This small molecule binds to this protein.
Small molecule (SMILES): C=C[C@@]1(C)CC(=O)[C@]2(O)[C@@]3(C)[C@@H](O)CCC(C)(C)[C@@H]3[C@H](O)[C@H](OC(C)=O)[C@@]2(C)O1

Binding-site contacts:
Ligand atom O2 contacts residue TRP144 of chain 1.A at 3.7 Å.
Ligand atom C12 contacts residue SER145 of chain 1.A at 4.2 Å.
Ligand atom C5 contacts residue GLY72 of chain 1.B at 4.2 Å.
Ligand atom C11 contacts residue THR149 of chain 1.A at 3.8 Å.
Ligand atom C15 contacts residue LEU46 of chain 1.B at 4.0 Å (hydrophobic).
Ligand atom C2 contacts residue VAL148 of chain 1.A at 3.8 Å (hydrophobic).
Ligand atom C20 contacts residue VAL148 of chain 1.A at 4.2 Å (hydrophobic).
Ligand atom C2 contacts residue TYR80 of chain 1.A at 3.8 Å (hydrophobic).
Ligand atom C11 contacts residue SER145 of chain 1.A at 4.2 Å.
Ligand atom C18 contacts residue GLY72 of chain 1.B at 4.2 Å.
Ligand atom C12 contacts residue TRP144 of chain 1.A at 4.0 Å (hydrophobic).
Ligand atom O3 contacts residue ASN152 of chain 1.A at 4.2 Å.
Ligand atom O7 contacts residue THR149 of chain 1.A at 3.3 Å (h-bond).
Ligand atom O7 contacts residue TRP144 of chain 1.A at 3.8 Å.
Ligand atom O7 contacts residue VAL148 of chain 1.A at 4.0 Å.
Ligand atom O6 contacts residue TRP144 of chain 1.A at 3.7 Å.
Ligand atom C17 contacts residue THR149 of chain 1.A at 3.4 Å.
Ligand atom C19 contacts residue ASN152 of chain 1.A at 3.5 Å.
Ligand atom C20 contacts residue THR149 of chain 1.A at 3.9 Å.
Ligand atom O7 contacts residue SER145 of chain 1.A at 3.3 Å (h-bond).
Ligand atom C19 contacts residue PHE31 of chain 1.A at 4.1 Å (hydrophobic).
Ligand atom C18 contacts residue LEU75 of chain 1.A at 3.9 Å (hydrophobic).
Ligand atom O5 contacts residue ILE71 of chain 1.B at 4.1 Å.
Ligand atom C2 contacts residue VAL143 of chain 1.A at 4.2 Å (hydrophobic).
Ligand atom C1 contacts residue VAL143 of chain 1.A at 3.5 Å (hydrophobic).
Ligand atom O5 contacts residue SER73 of chain 1.B at 3.2 Å (h-bond).
Ligand atom O5 contacts residue GLY72 of chain 1.B at 3.6 Å.
Ligand atom C11 contacts residue TRP144 of chain 1.A at 4.2 Å (hydrophobic).
Ligand atom C16 contacts residue THR149 of chain 1.A at 3.8 Å.
Ligand atom C2 contacts residue PHE31 of chain 1.A at 3.9 Å (hydrophobic).
Ligand atom C1 contacts residue VAL148 of chain 1.A at 3.7 Å (hydrophobic).
Ligand atom C7 contacts residue GLY72 of chain 1.B at 4.0 Å.
Ligand atom O2 contacts residue VAL143 of chain 1.A at 2.8 Å (h-bond).
Ligand atom C6 contacts residue GLY72 of chain 1.B at 4.2 Å.
Ligand atom C3 contacts residue TYR80 of chain 1.A at 3.4 Å (hydrophobic).
Ligand atom C18 contacts residue ILE71 of chain 1.B at 3.7 Å (hydrophobic).
Ligand atom O6 contacts residue GLY72 of chain 1.B at 3.7 Å.
Ligand atom C16 contacts residue TYR30 of chain 1.B at 3.6 Å (hydrophobic).
Ligand atom C15 contacts residue PHE26 of chain 1.B at 3.4 Å (hydrophobic).
Ligand atom C14 contacts residue PHE26 of chain 1.B at 3.8 Å (hydrophobic).

Sequence of chain 1.A:
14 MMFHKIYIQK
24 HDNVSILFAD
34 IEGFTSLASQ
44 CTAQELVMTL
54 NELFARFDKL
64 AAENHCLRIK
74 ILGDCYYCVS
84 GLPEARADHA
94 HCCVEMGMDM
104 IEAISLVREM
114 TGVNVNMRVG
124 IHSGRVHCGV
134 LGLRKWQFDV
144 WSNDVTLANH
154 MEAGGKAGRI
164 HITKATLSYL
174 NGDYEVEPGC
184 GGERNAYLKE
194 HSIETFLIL

Sequence of chain 1.B:
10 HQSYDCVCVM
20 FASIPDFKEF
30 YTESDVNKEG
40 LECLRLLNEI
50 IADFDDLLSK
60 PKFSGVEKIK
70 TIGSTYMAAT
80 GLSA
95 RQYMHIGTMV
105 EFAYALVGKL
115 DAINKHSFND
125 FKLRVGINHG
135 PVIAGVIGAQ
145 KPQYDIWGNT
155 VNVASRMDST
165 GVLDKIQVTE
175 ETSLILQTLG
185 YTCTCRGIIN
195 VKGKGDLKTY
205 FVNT